A small-molecule ligand and the protein it binds are described below.
Small molecule (SMILES): CCCOc1ccc2cc(S(=O)(=O)Nc3ccc(C(=O)O)cc3)ccc2c1

Sequence of chain 10.C:
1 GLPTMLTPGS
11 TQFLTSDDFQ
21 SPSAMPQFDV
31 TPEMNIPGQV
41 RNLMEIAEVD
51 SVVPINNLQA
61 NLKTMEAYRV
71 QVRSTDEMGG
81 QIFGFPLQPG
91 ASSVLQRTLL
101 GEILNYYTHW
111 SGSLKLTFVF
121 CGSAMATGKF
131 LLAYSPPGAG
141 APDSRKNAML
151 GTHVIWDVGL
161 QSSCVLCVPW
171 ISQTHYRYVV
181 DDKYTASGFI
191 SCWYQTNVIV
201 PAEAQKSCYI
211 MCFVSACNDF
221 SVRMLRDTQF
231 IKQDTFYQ

Binding-site contacts:
Ligand atom C3 contacts residue ASP149 of chain 22.A at 3.5 Å.
Ligand atom C16 contacts residue THR235 of chain 10.C at 3.8 Å.
Ligand atom S1 contacts residue GLN233 of chain 10.C at 3.7 Å.
Ligand atom O1 contacts residue TYR150 of chain 22.A at 3.0 Å (h-bond).
Ligand atom O4 contacts residue ARG212 of chain 22.A at 2.8 Å (salt-bridge).
Ligand atom C10 contacts residue ASP234 of chain 10.C at 3.8 Å.
Ligand atom O1 contacts residue ASP149 of chain 22.A at 3.6 Å.
Ligand atom C7 contacts residue THR235 of chain 10.C at 3.8 Å.
Ligand atom O5 contacts residue ARG227 of chain 10.A at 3.5 Å (salt-bridge).
Ligand atom C4 contacts residue ASN148 of chain 22.A at 3.3 Å.
Ligand atom O2 contacts residue PHE236 of chain 10.C at 3.4 Å (h-bond).
Ligand atom N1 contacts residue GLN153 of chain 22.A at 2.7 Å (h-bond).
Ligand atom C8 contacts residue ASN148 of chain 22.A at 3.3 Å.
Ligand atom C1 contacts residue GLN153 of chain 22.A at 3.4 Å.
Ligand atom C10 contacts residue ASN148 of chain 22.A at 3.7 Å.
Ligand atom C14 contacts residue TYR66 of chain 10.A at 3.4 Å (hydrophobic).
Ligand atom O4 contacts residue ARG227 of chain 10.A at 3.3 Å (salt-bridge).
Ligand atom O2 contacts residue THR235 of chain 10.C at 3.0 Å.
Ligand atom C16 contacts residue PHE236 of chain 10.C at 3.7 Å (hydrophobic).
Ligand atom C4 contacts residue ASP149 of chain 22.A at 3.5 Å.
Ligand atom C3 contacts residue ASN148 of chain 22.A at 3.5 Å.
Ligand atom C5 contacts residue GLN153 of chain 22.A at 3.2 Å.
Ligand atom C15 contacts residue TYR66 of chain 10.A at 3.4 Å (hydrophobic).
Ligand atom O5 contacts residue TYR229 of chain 10.A at 3.8 Å.
Ligand atom C6 contacts residue GLN153 of chain 22.A at 3.2 Å.
Ligand atom O5 contacts residue TRP152 of chain 22.A at 3.5 Å (h-bond).
Ligand atom C13 contacts residue TYR66 of chain 10.A at 3.4 Å (hydrophobic).
Ligand atom C20 contacts residue ARG227 of chain 10.A at 3.6 Å.
Ligand atom C8 contacts residue ASP234 of chain 10.C at 3.3 Å.
Ligand atom C9 contacts residue ASN148 of chain 22.A at 3.7 Å.
Ligand atom C6 contacts residue PHE236 of chain 10.C at 3.5 Å (hydrophobic).
Ligand atom C9 contacts residue ASP234 of chain 10.C at 3.6 Å.
Ligand atom O5 contacts residue ARG212 of chain 22.A at 3.3 Å (salt-bridge).
Ligand atom C2 contacts residue TYR66 of chain 10.A at 3.8 Å (hydrophobic).
Ligand atom O2 contacts residue ASP234 of chain 10.C at 3.7 Å.
Ligand atom N1 contacts residue GLN233 of chain 10.C at 3.3 Å (h-bond).
Ligand atom N1 contacts residue PHE236 of chain 10.C at 3.6 Å.
Ligand atom O2 contacts residue GLN233 of chain 10.C at 3.0 Å.
Ligand atom C20 contacts residue ARG212 of chain 22.A at 3.4 Å.
Ligand atom O1 contacts residue GLN233 of chain 10.C at 3.5 Å (h-bond).

Sequence of chain 22.A:
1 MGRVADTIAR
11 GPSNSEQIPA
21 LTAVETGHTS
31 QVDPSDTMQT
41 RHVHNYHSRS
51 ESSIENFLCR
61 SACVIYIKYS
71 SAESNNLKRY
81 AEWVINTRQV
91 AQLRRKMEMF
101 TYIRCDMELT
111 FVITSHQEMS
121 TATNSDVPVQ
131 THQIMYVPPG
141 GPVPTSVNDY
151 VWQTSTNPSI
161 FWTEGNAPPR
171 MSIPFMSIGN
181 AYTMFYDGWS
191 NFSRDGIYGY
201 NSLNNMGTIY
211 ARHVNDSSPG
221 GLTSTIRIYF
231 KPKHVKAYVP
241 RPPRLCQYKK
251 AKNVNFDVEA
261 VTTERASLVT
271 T

Sequence of chain 10.A:
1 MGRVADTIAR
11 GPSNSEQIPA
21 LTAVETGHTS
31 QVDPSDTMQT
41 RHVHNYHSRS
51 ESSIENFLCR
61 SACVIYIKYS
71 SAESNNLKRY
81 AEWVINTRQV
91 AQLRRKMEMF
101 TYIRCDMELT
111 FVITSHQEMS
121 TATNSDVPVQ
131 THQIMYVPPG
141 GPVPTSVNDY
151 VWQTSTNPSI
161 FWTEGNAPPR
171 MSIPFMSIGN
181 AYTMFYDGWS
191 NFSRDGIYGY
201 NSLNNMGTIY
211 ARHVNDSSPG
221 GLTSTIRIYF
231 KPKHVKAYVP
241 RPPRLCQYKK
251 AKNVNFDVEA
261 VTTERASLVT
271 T